Sequence of chain 1.B:
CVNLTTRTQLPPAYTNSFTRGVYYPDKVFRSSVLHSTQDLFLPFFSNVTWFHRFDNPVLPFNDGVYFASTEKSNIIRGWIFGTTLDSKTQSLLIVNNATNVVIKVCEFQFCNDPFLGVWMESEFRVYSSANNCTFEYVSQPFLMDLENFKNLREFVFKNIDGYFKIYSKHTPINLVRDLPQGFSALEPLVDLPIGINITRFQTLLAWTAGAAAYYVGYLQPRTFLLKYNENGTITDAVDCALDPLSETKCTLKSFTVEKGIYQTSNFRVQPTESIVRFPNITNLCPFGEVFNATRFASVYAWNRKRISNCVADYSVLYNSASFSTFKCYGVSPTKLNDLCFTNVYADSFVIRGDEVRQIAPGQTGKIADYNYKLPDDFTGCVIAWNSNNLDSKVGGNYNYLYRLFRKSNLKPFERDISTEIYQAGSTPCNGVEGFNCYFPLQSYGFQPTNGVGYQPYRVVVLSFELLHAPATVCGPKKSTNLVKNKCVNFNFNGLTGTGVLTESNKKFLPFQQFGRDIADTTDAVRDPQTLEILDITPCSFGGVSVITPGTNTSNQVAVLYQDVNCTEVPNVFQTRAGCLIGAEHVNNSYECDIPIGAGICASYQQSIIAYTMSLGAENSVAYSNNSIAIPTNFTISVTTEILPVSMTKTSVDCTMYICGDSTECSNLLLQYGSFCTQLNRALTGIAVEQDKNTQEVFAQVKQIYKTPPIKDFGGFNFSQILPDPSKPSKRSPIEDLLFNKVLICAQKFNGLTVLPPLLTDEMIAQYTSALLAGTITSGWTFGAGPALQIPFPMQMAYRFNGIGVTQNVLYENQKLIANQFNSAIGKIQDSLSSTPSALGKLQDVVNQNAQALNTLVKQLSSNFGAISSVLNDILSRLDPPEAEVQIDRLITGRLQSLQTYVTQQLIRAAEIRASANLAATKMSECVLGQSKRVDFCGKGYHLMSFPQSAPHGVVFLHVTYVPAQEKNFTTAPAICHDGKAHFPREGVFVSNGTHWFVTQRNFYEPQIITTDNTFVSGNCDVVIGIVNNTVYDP

Binding-site contacts:
Ligand atom C6 contacts residue GLN580 of chain 1.B at 3.3 Å.
Ligand atom C4 contacts residue GLN580 of chain 1.B at 3.5 Å.
Ligand atom C6 contacts residue LEU582 of chain 1.B at 4.3 Å (hydrophobic).
Ligand atom C7 contacts residue ASN331 of chain 1.B at 3.1 Å.
Ligand atom O7 contacts residue ASN331 of chain 1.B at 3.6 Å (h-bond).
Ligand atom O6 contacts residue GLN580 of chain 1.B at 4.2 Å.
Ligand atom O4 contacts residue GLN580 of chain 1.B at 4.4 Å.
Ligand atom C8 contacts residue ASN331 of chain 1.B at 3.7 Å.
Ligand atom O5 contacts residue GLN580 of chain 1.B at 3.3 Å (h-bond).
Ligand atom C4 contacts residue ASN331 of chain 1.B at 4.2 Å.
Ligand atom C2 contacts residue ASN331 of chain 1.B at 2.5 Å.
Ligand atom N2 contacts residue ASN331 of chain 1.B at 2.8 Å (h-bond).
Ligand atom O6 contacts residue ASN331 of chain 1.B at 4.2 Å.
Ligand atom C1 contacts residue GLN580 of chain 1.B at 4.3 Å.
Ligand atom C5 contacts residue ASN331 of chain 1.B at 3.7 Å.
Ligand atom C3 contacts residue ASN331 of chain 1.B at 3.8 Å.
Ligand atom C2 contacts residue GLN580 of chain 1.B at 4.3 Å.
Ligand atom O5 contacts residue ASN331 of chain 1.B at 2.4 Å (h-bond).
Ligand atom C1 contacts residue ASN331 of chain 1.B at 1.4 Å.
Ligand atom C5 contacts residue GLN580 of chain 1.B at 3.5 Å.

A small-molecule ligand and the protein it binds are described below.
Small molecule (SMILES): CC(=O)N[C@@H]1[C@@H](O)[C@H](O)[C@@H](CO)O[C@H]1O